Sequence of chain 1.B:
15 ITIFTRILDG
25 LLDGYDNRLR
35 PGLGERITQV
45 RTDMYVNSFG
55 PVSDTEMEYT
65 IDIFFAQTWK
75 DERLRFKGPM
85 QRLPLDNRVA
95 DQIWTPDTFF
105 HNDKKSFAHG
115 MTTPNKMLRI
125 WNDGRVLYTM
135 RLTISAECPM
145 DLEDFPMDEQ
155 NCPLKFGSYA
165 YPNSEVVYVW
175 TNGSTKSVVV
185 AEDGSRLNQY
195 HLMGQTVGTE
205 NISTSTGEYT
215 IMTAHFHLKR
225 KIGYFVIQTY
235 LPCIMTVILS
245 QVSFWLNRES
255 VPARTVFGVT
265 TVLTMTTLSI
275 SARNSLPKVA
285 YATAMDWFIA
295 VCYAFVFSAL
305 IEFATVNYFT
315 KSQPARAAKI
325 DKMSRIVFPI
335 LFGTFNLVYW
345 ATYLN

A protein and the small-molecule ligand that binds it are described below.
Small molecule (SMILES): CC(=O)[C@H]1CC[C@H]2[C@@H]3CC[C@@H]4C[C@H](O)CC[C@]4(C)[C@H]3CC[C@]12C

Binding-site contacts:
Ligand atom C09 contacts residue TRP249 of chain 1.A at 4.2 Å (hydrophobic).
Ligand atom C07 contacts residue VAL246 of chain 1.A at 3.7 Å (hydrophobic).
Ligand atom C16 contacts residue TRP249 of chain 1.A at 3.8 Å (hydrophobic).
Ligand atom C12 contacts residue TRP249 of chain 1.A at 3.9 Å (hydrophobic).
Ligand atom C02 contacts residue PRO333 of chain 1.A at 4.2 Å (hydrophobic).
Ligand atom C15 contacts residue VAL246 of chain 1.A at 4.4 Å (hydrophobic).
Ligand atom C04 contacts residue GLN245 of chain 1.A at 4.0 Å.
Ligand atom C20 contacts residue TYR312 of chain 1.B at 4.5 Å (hydrophobic).
Ligand atom C03 contacts residue GLN245 of chain 1.A at 3.5 Å.
Ligand atom C04 contacts residue ILE242 of chain 1.A at 4.2 Å (hydrophobic).
Ligand atom C06 contacts residue ILE305 of chain 1.B at 4.1 Å (hydrophobic).
Ligand atom C15 contacts residue ILE305 of chain 1.B at 4.1 Å (hydrophobic).
Ligand atom O01 contacts residue PRO333 of chain 1.A at 3.2 Å.
Ligand atom O01 contacts residue ARG329 of chain 1.A at 4.1 Å.
Ligand atom C13 contacts residue TRP249 of chain 1.A at 4.4 Å (hydrophobic).
Ligand atom O02 contacts residue ALA308 of chain 1.B at 4.5 Å.
Ligand atom C18 contacts residue THR309 of chain 1.B at 3.9 Å.
Ligand atom C07 contacts residue ILE305 of chain 1.B at 4.2 Å (hydrophobic).
Ligand atom O01 contacts residue GLN245 of chain 1.A at 2.7 Å (h-bond).
Ligand atom C17 contacts residue TRP249 of chain 1.A at 3.8 Å (hydrophobic).
Ligand atom C20 contacts residue THR309 of chain 1.B at 3.8 Å.
Ligand atom C05 contacts residue ILE242 of chain 1.A at 3.7 Å (hydrophobic).
Ligand atom O02 contacts residue THR309 of chain 1.B at 2.7 Å (h-bond).
Ligand atom C16 contacts residue ILE305 of chain 1.B at 4.5 Å (hydrophobic).
Ligand atom C16 contacts residue ALA308 of chain 1.B at 3.3 Å (hydrophobic).
Ligand atom C03 contacts residue PRO333 of chain 1.A at 3.9 Å (hydrophobic).
Ligand atom C15 contacts residue ALA308 of chain 1.B at 3.4 Å (hydrophobic).
Ligand atom C20 contacts residue TRP249 of chain 1.A at 4.3 Å (hydrophobic).
Ligand atom C17 contacts residue THR309 of chain 1.B at 4.3 Å.
Ligand atom C21 contacts residue TYR312 of chain 1.B at 3.8 Å (hydrophobic).
Ligand atom C06 contacts residue VAL246 of chain 1.A at 3.9 Å (hydrophobic).
Ligand atom C06 contacts residue ILE242 of chain 1.A at 3.6 Å (hydrophobic).
Ligand atom C15 contacts residue TRP249 of chain 1.A at 4.3 Å (hydrophobic).
Ligand atom C21 contacts residue TRP249 of chain 1.A at 3.7 Å (hydrophobic).
Ligand atom C14 contacts residue TRP249 of chain 1.A at 3.9 Å (hydrophobic).
Ligand atom C18 contacts residue ILE305 of chain 1.B at 3.9 Å (hydrophobic).
Ligand atom C16 contacts residue THR309 of chain 1.B at 3.8 Å.

Sequence of chain 1.A:
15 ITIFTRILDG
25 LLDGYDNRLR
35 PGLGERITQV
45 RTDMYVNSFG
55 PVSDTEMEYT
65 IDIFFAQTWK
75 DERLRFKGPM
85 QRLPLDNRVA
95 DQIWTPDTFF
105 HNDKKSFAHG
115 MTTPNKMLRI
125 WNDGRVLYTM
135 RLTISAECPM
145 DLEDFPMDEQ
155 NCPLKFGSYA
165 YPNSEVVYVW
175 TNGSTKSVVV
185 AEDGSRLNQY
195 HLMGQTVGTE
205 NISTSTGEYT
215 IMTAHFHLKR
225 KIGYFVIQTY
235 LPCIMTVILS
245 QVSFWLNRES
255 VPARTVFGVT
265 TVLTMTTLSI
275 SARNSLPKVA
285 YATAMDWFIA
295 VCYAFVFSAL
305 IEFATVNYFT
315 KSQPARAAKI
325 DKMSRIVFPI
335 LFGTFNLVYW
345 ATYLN